Sequence of chain 1.H:
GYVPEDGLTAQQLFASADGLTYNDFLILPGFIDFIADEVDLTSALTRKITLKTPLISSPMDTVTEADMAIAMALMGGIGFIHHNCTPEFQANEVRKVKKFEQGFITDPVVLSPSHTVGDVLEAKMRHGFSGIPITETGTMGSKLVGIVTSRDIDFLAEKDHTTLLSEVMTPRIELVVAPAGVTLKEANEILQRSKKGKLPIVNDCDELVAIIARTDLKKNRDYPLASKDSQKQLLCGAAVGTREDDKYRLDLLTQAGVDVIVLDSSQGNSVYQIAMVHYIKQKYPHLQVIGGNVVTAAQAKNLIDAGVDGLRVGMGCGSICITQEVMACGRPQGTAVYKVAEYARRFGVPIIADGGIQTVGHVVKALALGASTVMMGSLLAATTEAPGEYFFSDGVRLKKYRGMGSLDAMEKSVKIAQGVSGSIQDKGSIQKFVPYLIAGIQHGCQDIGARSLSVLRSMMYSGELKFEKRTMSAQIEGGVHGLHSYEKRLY

Binding-site contacts:
Ligand atom O6 contacts residue GLY415 of chain 1.H at 2.8 Å (h-bond).
Ligand atom O6 contacts residue MET414 of chain 1.H at 3.3 Å (h-bond).
Ligand atom O6 contacts residue SER416 of chain 1.H at 3.6 Å.
Ligand atom O5' contacts residue GLY365 of chain 1.H at 3.4 Å.
Ligand atom N7 contacts residue MET414 of chain 1.H at 3.0 Å (h-bond).
Ligand atom O3P contacts residue GLY365 of chain 1.H at 3.7 Å.
Ligand atom O6 contacts residue GLN441 of chain 1.H at 3.7 Å.
Ligand atom O3P contacts residue GLY366 of chain 1.H at 2.8 Å (h-bond).
Ligand atom O3' contacts residue ASP364 of chain 1.H at 2.5 Å (salt-bridge).
Ligand atom O2' contacts residue ASP364 of chain 1.H at 2.6 Å (salt-bridge).
Ligand atom O3P contacts residue SER329 of chain 1.H at 2.9 Å (h-bond).
Ligand atom O3P contacts residue GLY328 of chain 1.H at 3.3 Å.
Ligand atom O3' contacts residue SER68 of chain 1.H at 2.6 Å (h-bond).
Ligand atom O3' contacts residue ARG322 of chain 1.H at 3.5 Å (salt-bridge).
Ligand atom C8 contacts residue MET70 of chain 1.H at 3.5 Å (hydrophobic).
Ligand atom C3' contacts residue SER68 of chain 1.H at 3.3 Å.
Ligand atom C2 contacts residue GLN441 of chain 1.H at 3.5 Å.
Ligand atom C2' contacts residue ASP364 of chain 1.H at 3.5 Å.
Ligand atom O1P contacts residue SER329 of chain 1.H at 2.6 Å (h-bond).
Ligand atom P contacts residue TYR411 of chain 1.H at 3.7 Å.
Ligand atom O2P contacts residue SER388 of chain 1.H at 3.5 Å (h-bond).
Ligand atom C3' contacts residue ASP364 of chain 1.H at 3.4 Å.
Ligand atom C5' contacts residue MET70 of chain 1.H at 3.7 Å (hydrophobic).
Ligand atom O5' contacts residue GLY328 of chain 1.H at 3.4 Å.
Ligand atom N3 contacts residue CYS331 of chain 1.H at 3.6 Å.
Ligand atom C2 contacts residue THR333 of chain 1.H at 3.7 Å.
Ligand atom C4' contacts residue ASP364 of chain 1.H at 3.3 Å.
Ligand atom P contacts residue SER329 of chain 1.H at 3.7 Å.
Ligand atom O2P contacts residue GLY387 of chain 1.H at 2.8 Å (h-bond).
Ligand atom O1P contacts residue SER388 of chain 1.H at 2.8 Å (h-bond).
Ligand atom O6 contacts residue GLY413 of chain 1.H at 3.5 Å.
Ligand atom O3P contacts residue SER388 of chain 1.H at 3.7 Å.
Ligand atom N1 contacts residue GLN441 of chain 1.H at 2.8 Å (h-bond).
Ligand atom C6 contacts residue GLY415 of chain 1.H at 3.6 Å.
Ligand atom O6 contacts residue GLY442 of chain 1.H at 3.3 Å.
Ligand atom O1P contacts residue TYR411 of chain 1.H at 2.6 Å (h-bond).
Ligand atom P contacts residue SER388 of chain 1.H at 3.6 Å.
Ligand atom N7 contacts residue GLY413 of chain 1.H at 3.6 Å.
Ligand atom O2' contacts residue ARG322 of chain 1.H at 3.4 Å (salt-bridge).
Ligand atom C2 contacts residue CYS331 of chain 1.H at 3.3 Å (hydrophobic).

This small molecule binds to this protein.
Small molecule (SMILES): O=c1[nH]cnc2c1ncn2[C@@H]1O[C@H](COP(=O)(O)O)[C@@H](O)[C@H]1O